A small-molecule ligand and the protein it binds are described below.
Small molecule (SMILES): CCCN(CCC)C(=O)c1cc(C(=O)N[C@@H](Cc2ccccc2)[C@@H](O)CNC(C)(C)c2ccccn2)cc(N2C=CC=CC2)c1

Binding-site contacts:
Ligand atom C6 contacts residue ILE300 of chain 1.D at 3.7 Å (hydrophobic).
Ligand atom C15 contacts residue GLY216 of chain 1.D at 3.8 Å.
Ligand atom C21 contacts residue ILE32 of chain 1.D at 3.4 Å (hydrophobic).
Ligand atom O3 contacts residue VAL78 of chain 1.D at 3.5 Å.
Ligand atom C25 contacts residue GLY216 of chain 1.D at 3.6 Å.
Ligand atom O2 contacts residue ASP214 of chain 1.D at 3.2 Å (salt-bridge).
Ligand atom C18 contacts residue ILE123 of chain 1.D at 3.6 Å (hydrophobic).
Ligand atom C20 contacts residue GLY216 of chain 1.D at 3.6 Å.
Ligand atom C4 contacts residue VAL78 of chain 1.D at 3.7 Å (hydrophobic).
Ligand atom C19 contacts residue ILE123 of chain 1.D at 3.8 Å (hydrophobic).
Ligand atom C3 contacts residue ASP214 of chain 1.D at 3.7 Å.
Ligand atom C12 contacts residue TYR192 of chain 1.D at 3.5 Å (hydrophobic).
Ligand atom C11 contacts residue ASP34 of chain 1.D at 3.8 Å.
Ligand atom O2 contacts residue GLY216 of chain 1.D at 3.5 Å.
Ligand atom N1 contacts residue GLY216 of chain 1.D at 3.0 Å (h-bond).
Ligand atom C35 contacts residue SER118 of chain 1.D at 3.5 Å.
Ligand atom C14 contacts residue ASP34 of chain 1.D at 3.2 Å.
Ligand atom C13 contacts residue ASP214 of chain 1.D at 3.3 Å.
Ligand atom O6 contacts residue SER218 of chain 1.D at 3.3 Å (h-bond).
Ligand atom C1 contacts residue ILE300 of chain 1.D at 3.7 Å (hydrophobic).
Ligand atom C1 contacts residue THR217 of chain 1.D at 3.3 Å.
Ligand atom C13 contacts residue TYR192 of chain 1.D at 3.4 Å (hydrophobic).
Ligand atom C33 contacts residue MET15 of chain 1.D at 3.7 Å (hydrophobic).
Ligand atom C10 contacts residue ASP34 of chain 1.D at 3.3 Å.
Ligand atom C17 contacts residue SER79 of chain 1.D at 3.6 Å.
Ligand atom C38 contacts residue THR114 of chain 1.D at 3.7 Å.
Ligand atom N5 contacts residue ASP214 of chain 1.D at 3.1 Å (salt-bridge).
Ligand atom C7 contacts residue ASP214 of chain 1.D at 3.5 Å.
Ligand atom N4 contacts residue ASP214 of chain 1.D at 2.9 Å (salt-bridge).
Ligand atom C31 contacts residue ILE290 of chain 1.D at 3.8 Å (hydrophobic).
Ligand atom O3 contacts residue SER79 of chain 1.D at 3.4 Å (h-bond).
Ligand atom N5 contacts residue THR217 of chain 1.D at 3.1 Å (h-bond).
Ligand atom O2 contacts residue ASP34 of chain 1.D at 2.7 Å (salt-bridge).
Ligand atom C35 contacts residue MET15 of chain 1.D at 3.6 Å (hydrophobic).
Ligand atom C12 contacts residue GLY36 of chain 1.D at 3.6 Å.
Ligand atom N4 contacts residue GLY36 of chain 1.D at 3.8 Å.
Ligand atom C24 contacts residue GLY216 of chain 1.D at 3.1 Å.
Ligand atom C17 contacts residue PHE111 of chain 1.D at 3.3 Å (hydrophobic).
Ligand atom C5 contacts residue VAL78 of chain 1.D at 3.6 Å (hydrophobic).
Ligand atom C34 contacts residue MET15 of chain 1.D at 3.5 Å (hydrophobic).

Sequence of chain 1.D:
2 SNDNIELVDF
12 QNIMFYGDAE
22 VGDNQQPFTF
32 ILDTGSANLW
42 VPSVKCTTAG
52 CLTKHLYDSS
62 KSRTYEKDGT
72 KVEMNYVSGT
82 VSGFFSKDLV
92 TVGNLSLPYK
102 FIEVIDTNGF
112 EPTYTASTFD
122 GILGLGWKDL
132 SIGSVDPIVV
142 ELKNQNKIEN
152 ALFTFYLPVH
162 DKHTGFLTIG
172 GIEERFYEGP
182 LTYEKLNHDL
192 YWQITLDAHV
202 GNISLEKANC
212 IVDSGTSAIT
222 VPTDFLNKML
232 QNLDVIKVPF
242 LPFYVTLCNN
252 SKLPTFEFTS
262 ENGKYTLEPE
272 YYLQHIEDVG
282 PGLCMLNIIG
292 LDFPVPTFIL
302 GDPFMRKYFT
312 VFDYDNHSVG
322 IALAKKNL